Binding-site contacts:
Ligand atom OP2 contacts residue ASP242 of chain 45.A at 3.9 Å.
Ligand atom C5' contacts residue ASP242 of chain 45.A at 4.4 Å.
Ligand atom C2' contacts residue LYS25 of chain 45.C at 3.8 Å.

Sequence of chain 45.A:
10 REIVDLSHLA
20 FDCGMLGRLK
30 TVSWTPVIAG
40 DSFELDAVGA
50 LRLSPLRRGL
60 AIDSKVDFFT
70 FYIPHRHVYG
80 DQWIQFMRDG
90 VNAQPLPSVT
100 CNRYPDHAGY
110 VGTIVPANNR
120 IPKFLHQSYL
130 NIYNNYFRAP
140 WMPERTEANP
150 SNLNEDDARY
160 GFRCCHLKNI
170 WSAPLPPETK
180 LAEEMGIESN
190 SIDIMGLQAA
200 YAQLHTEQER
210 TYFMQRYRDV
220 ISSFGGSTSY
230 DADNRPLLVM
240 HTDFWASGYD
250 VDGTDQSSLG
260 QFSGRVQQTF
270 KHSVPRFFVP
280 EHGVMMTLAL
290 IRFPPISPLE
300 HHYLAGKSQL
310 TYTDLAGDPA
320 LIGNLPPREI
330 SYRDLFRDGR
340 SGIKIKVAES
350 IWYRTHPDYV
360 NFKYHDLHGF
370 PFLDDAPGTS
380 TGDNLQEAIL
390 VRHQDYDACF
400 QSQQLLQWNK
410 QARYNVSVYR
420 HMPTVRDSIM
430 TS

This small molecule binds to this protein.
Small molecule (SMILES): Nc1ccn([C@H]2C[C@H](O)[C@@H](COP(=O)(O)O)O2)c(=O)n1

Sequence of chain 45.C:
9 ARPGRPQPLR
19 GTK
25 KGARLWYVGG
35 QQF